Sequence of chain 1.A:
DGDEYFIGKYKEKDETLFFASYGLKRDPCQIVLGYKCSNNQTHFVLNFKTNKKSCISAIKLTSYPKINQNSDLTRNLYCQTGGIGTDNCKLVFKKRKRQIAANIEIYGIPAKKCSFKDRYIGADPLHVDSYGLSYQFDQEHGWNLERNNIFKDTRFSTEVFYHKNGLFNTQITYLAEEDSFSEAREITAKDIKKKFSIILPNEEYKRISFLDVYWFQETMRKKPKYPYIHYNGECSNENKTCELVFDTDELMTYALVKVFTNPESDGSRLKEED

Binding-site contacts:
Ligand atom C2 contacts residue ASN40 of chain 1.A at 2.3 Å.
Ligand atom C6 contacts residue MET220 of chain 1.A at 4.0 Å (hydrophobic).
Ligand atom O6 contacts residue MET220 of chain 1.A at 4.2 Å.
Ligand atom C5 contacts residue HIS43 of chain 1.A at 3.7 Å.
Ligand atom N2 contacts residue THR42 of chain 1.A at 4.3 Å.
Ligand atom O5 contacts residue ASN40 of chain 1.A at 2.3 Å (h-bond).
Ligand atom C1 contacts residue ASN40 of chain 1.A at 1.4 Å.
Ligand atom C5 contacts residue MET220 of chain 1.A at 3.8 Å (hydrophobic).
Ligand atom C1 contacts residue HIS43 of chain 1.A at 4.0 Å.
Ligand atom C8 contacts residue VAL45 of chain 1.A at 4.2 Å (hydrophobic).
Ligand atom N2 contacts residue ASN40 of chain 1.A at 2.8 Å (h-bond).
Ligand atom C3 contacts residue ASN40 of chain 1.A at 3.7 Å.
Ligand atom C8 contacts residue ASN40 of chain 1.A at 3.9 Å.
Ligand atom C5 contacts residue ASN40 of chain 1.A at 3.6 Å.
Ligand atom O7 contacts residue GLN80 of chain 1.A at 3.8 Å.
Ligand atom C1 contacts residue THR42 of chain 1.A at 4.0 Å.
Ligand atom C4 contacts residue ASN40 of chain 1.A at 4.1 Å.
Ligand atom O6 contacts residue VAL45 of chain 1.A at 4.1 Å.
Ligand atom C6 contacts residue HIS43 of chain 1.A at 4.0 Å.
Ligand atom C3 contacts residue GLN80 of chain 1.A at 4.3 Å.
Ligand atom C6 contacts residue VAL45 of chain 1.A at 3.7 Å (hydrophobic).
Ligand atom O6 contacts residue SER38 of chain 1.A at 4.3 Å.
Ligand atom O3 contacts residue GLN80 of chain 1.A at 3.1 Å (h-bond).
Ligand atom O7 contacts residue ASN40 of chain 1.A at 4.5 Å.
Ligand atom O3 contacts residue MET220 of chain 1.A at 4.3 Å.
Ligand atom C7 contacts residue ASN40 of chain 1.A at 3.6 Å.
Ligand atom O5 contacts residue HIS43 of chain 1.A at 3.7 Å.
Ligand atom C8 contacts residue VAL92 of chain 1.A at 3.5 Å (hydrophobic).
Ligand atom C8 contacts residue GLN80 of chain 1.A at 3.6 Å.
Ligand atom N2 contacts residue GLN80 of chain 1.A at 3.8 Å.
Ligand atom C3 contacts residue HIS43 of chain 1.A at 4.5 Å.
Ligand atom O7 contacts residue HIS43 of chain 1.A at 4.5 Å.
Ligand atom C2 contacts residue GLN80 of chain 1.A at 4.4 Å.
Ligand atom C7 contacts residue GLN80 of chain 1.A at 3.5 Å.

The small molecule below binds the protein below.
Small molecule (SMILES): CC(=O)N[C@H]1[C@H](O[C@H]2[C@H](O)[C@@H](NC(C)=O)CO[C@@H]2CO)O[C@H](CO)[C@@H](O[C@@H]2O[C@H](CO)[C@@H](O)[C@H](O)[C@@H]2O)[C@@H]1O